Sequence of chain 1.A:
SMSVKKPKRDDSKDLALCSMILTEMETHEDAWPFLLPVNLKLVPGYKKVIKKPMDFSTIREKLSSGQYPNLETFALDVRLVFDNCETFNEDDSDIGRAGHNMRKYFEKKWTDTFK

The protein below binds the small molecule below.
Small molecule (SMILES): CN(C)C(=O)c1ccc2nccnc2c1

Binding-site contacts:
Ligand atom N contacts residue VAL38 of chain 1.A at 3.8 Å.
Ligand atom O contacts residue VAL38 of chain 1.A at 4.5 Å.
Ligand atom C contacts residue VAL38 of chain 1.A at 4.0 Å (hydrophobic).
Ligand atom O contacts residue TYR46 of chain 1.A at 3.9 Å.
Ligand atom C4 contacts residue ILE95 of chain 1.A at 4.0 Å (hydrophobic).
Ligand atom C3 contacts residue ILE95 of chain 1.A at 4.2 Å (hydrophobic).
Ligand atom C7 contacts residue VAL43 of chain 1.A at 4.0 Å (hydrophobic).
Ligand atom C3 contacts residue PHE88 of chain 1.A at 4.3 Å (hydrophobic).
Ligand atom C5 contacts residue ILE95 of chain 1.A at 4.2 Å (hydrophobic).
Ligand atom C1 contacts residue PRO33 of chain 1.A at 3.0 Å (hydrophobic).
Ligand atom C6 contacts residue VAL43 of chain 1.A at 4.3 Å (hydrophobic).
Ligand atom C4 contacts residue PHE88 of chain 1.A at 3.8 Å (hydrophobic).
Ligand atom O contacts residue ASN89 of chain 1.A at 2.9 Å (h-bond).
Ligand atom N1 contacts residue VAL43 of chain 1.A at 3.2 Å.
Ligand atom C5 contacts residue PHE88 of chain 1.A at 4.1 Å (hydrophobic).
Ligand atom C contacts residue PRO33 of chain 1.A at 3.5 Å (hydrophobic).
Ligand atom C contacts residue ILE95 of chain 1.A at 4.3 Å (hydrophobic).
Ligand atom N contacts residue ILE95 of chain 1.A at 4.1 Å.
Ligand atom C8 contacts residue VAL38 of chain 1.A at 4.1 Å (hydrophobic).
Ligand atom C1 contacts residue ILE95 of chain 1.A at 4.0 Å (hydrophobic).
Ligand atom O contacts residue ILE95 of chain 1.A at 4.2 Å.
Ligand atom C contacts residue PHE34 of chain 1.A at 3.9 Å (hydrophobic).
Ligand atom C2 contacts residue TYR46 of chain 1.A at 4.4 Å (hydrophobic).
Ligand atom C1 contacts residue VAL38 of chain 1.A at 4.3 Å (hydrophobic).
Ligand atom C2 contacts residue ILE95 of chain 1.A at 4.2 Å (hydrophobic).
Ligand atom N2 contacts residue VAL43 of chain 1.A at 4.5 Å.
Ligand atom O contacts residue PHE88 of chain 1.A at 4.3 Å.
Ligand atom C4 contacts residue ASN89 of chain 1.A at 3.1 Å.
Ligand atom C5 contacts residue ASN89 of chain 1.A at 3.7 Å.
Ligand atom C2 contacts residue ASN89 of chain 1.A at 3.8 Å.
Ligand atom C9 contacts residue VAL43 of chain 1.A at 3.4 Å (hydrophobic).
Ligand atom N contacts residue PRO33 of chain 1.A at 3.8 Å.
Ligand atom C10 contacts residue VAL43 of chain 1.A at 4.3 Å (hydrophobic).
Ligand atom C3 contacts residue ASN89 of chain 1.A at 4.1 Å.
Ligand atom C2 contacts residue VAL38 of chain 1.A at 4.0 Å (hydrophobic).